Sequence of chain 1.C:
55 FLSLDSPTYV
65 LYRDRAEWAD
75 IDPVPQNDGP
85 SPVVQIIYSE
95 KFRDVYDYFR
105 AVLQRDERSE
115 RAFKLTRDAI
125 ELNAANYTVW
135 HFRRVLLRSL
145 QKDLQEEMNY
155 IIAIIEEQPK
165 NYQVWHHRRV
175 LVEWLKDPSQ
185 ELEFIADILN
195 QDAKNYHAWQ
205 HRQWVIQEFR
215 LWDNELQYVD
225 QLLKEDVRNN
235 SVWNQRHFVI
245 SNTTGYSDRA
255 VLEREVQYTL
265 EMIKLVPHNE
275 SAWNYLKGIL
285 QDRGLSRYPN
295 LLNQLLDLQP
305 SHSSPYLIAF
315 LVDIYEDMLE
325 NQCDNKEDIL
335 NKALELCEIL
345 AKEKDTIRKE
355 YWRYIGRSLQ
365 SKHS

Sequence of chain 1.D:
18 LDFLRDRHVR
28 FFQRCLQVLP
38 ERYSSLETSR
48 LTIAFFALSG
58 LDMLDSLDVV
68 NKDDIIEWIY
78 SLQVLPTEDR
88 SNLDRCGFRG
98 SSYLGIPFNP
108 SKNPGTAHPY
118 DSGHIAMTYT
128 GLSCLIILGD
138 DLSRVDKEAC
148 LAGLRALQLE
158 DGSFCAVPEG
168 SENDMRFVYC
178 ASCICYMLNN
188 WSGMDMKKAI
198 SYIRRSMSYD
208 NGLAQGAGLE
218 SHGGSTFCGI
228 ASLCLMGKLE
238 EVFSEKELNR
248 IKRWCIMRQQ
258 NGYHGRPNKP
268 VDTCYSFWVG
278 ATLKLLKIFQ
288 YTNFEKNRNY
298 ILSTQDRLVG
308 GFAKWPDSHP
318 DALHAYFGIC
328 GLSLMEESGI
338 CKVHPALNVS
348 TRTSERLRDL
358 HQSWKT

A small-molecule ligand and the protein it binds are described below.
Small molecule (SMILES): CC(C)C[C@H](NC(=O)[C@H](CC(C)C)NC(=O)[C@@H](NC(=O)[C@H](CS)NC(=O)[C@@H](N)CCCN=C(N)N)C(C)C)C(=O)O

Binding-site contacts:
Ligand atom NH2 contacts residue SER42 of chain 1.D at 4.1 Å.
Ligand atom O contacts residue LYS311 of chain 1.D at 3.9 Å.
Ligand atom CD2 contacts residue MGM1 of chain 1.W at 3.8 Å.
Ligand atom CA contacts residue ARG173 of chain 1.D at 3.9 Å.
Ligand atom CD1 contacts residue ALA123 of chain 1.D at 3.7 Å (hydrophobic).
Ligand atom O contacts residue TYR166 of chain 1.C at 3.6 Å.
Ligand atom NH2 contacts residue TYR40 of chain 1.D at 3.7 Å.
Ligand atom SG contacts residue CYS271 of chain 1.D at 4.1 Å.
Ligand atom C contacts residue GLN167 of chain 1.C at 4.0 Å.
Ligand atom SG contacts residue HIS321 of chain 1.D at 3.5 Å (h-bond).
Ligand atom CB contacts residue ZN1 of chain 1.U at 3.5 Å.
Ligand atom CD1 contacts residue TRP275 of chain 1.D at 3.9 Å (hydrophobic).
Ligand atom O contacts residue MGM1 of chain 1.W at 3.9 Å.
Ligand atom CG contacts residue LEU320 of chain 1.D at 3.6 Å (hydrophobic).
Ligand atom CD2 contacts residue PHE174 of chain 1.D at 3.8 Å (hydrophobic).
Ligand atom CG1 contacts residue LYS164 of chain 1.C at 4.1 Å.
Ligand atom NH2 contacts residue LEU43 of chain 1.D at 4.0 Å.
Ligand atom CD1 contacts residue LEU320 of chain 1.D at 3.6 Å (hydrophobic).
Ligand atom O contacts residue MGM1 of chain 1.W at 3.8 Å.
Ligand atom N contacts residue LYS311 of chain 1.D at 3.2 Å.
Ligand atom CB contacts residue LYS164 of chain 1.C at 4.1 Å.
Ligand atom N contacts residue HIS321 of chain 1.D at 3.9 Å.
Ligand atom CB contacts residue MGM1 of chain 1.W at 4.1 Å.
Ligand atom OXT contacts residue TYR166 of chain 1.C at 3.8 Å.
Ligand atom SG contacts residue LYS311 of chain 1.D at 3.9 Å.
Ligand atom N contacts residue TYR166 of chain 1.C at 4.2 Å.
Ligand atom O contacts residue TYR166 of chain 1.C at 3.5 Å.
Ligand atom CA contacts residue TYR166 of chain 1.C at 4.0 Å (hydrophobic).
Ligand atom O contacts residue LEU320 of chain 1.D at 3.5 Å.
Ligand atom O contacts residue ARG173 of chain 1.D at 2.8 Å (salt-bridge).
Ligand atom CD2 contacts residue ALA123 of chain 1.D at 4.1 Å (hydrophobic).
Ligand atom O contacts residue GLN167 of chain 1.C at 2.8 Å (h-bond).
Ligand atom CB contacts residue HIS321 of chain 1.D at 3.7 Å.
Ligand atom SG contacts residue ASP269 of chain 1.D at 2.9 Å (salt-bridge).
Ligand atom SG contacts residue ZN1 of chain 1.U at 2.4 Å.
Ligand atom CD1 contacts residue SER46 of chain 1.D at 4.1 Å.
Ligand atom C contacts residue ARG173 of chain 1.D at 3.9 Å.
Ligand atom C contacts residue TYR166 of chain 1.C at 3.6 Å (hydrophobic).
Ligand atom CD1 contacts residue MET124 of chain 1.D at 3.4 Å (hydrophobic).
Ligand atom CD2 contacts residue ARG173 of chain 1.D at 3.5 Å.